Binding-site contacts:
Ligand atom CB contacts residue NAP1 of chain 1.C at 4.0 Å.
Ligand atom CE1 contacts residue NAP1 of chain 1.C at 2.9 Å.
Ligand atom CD2 contacts residue HIS188 of chain 1.A at 3.5 Å.
Ligand atom OH contacts residue SER101 of chain 1.A at 2.0 Å (h-bond).
Ligand atom OXT contacts residue THR131 of chain 1.A at 3.0 Å (h-bond).
Ligand atom CE1 contacts residue SER101 of chain 1.A at 3.8 Å.
Ligand atom O contacts residue THR131 of chain 1.A at 2.1 Å (h-bond).
Ligand atom CZ contacts residue SER101 of chain 1.A at 3.2 Å.
Ligand atom N contacts residue ASP222 of chain 1.A at 3.1 Å (salt-bridge).
Ligand atom CD1 contacts residue NAP1 of chain 1.C at 3.0 Å.
Ligand atom OXT contacts residue GLY128 of chain 1.A at 3.1 Å.
Ligand atom OXT contacts residue PRO129 of chain 1.A at 3.5 Å (h-bond).
Ligand atom O contacts residue PHE127 of chain 1.A at 3.6 Å.
Ligand atom CZ contacts residue HIS124 of chain 1.A at 3.7 Å.
Ligand atom CD2 contacts residue ASP222 of chain 1.A at 3.7 Å.
Ligand atom CD1 contacts residue GLN184 of chain 1.A at 3.9 Å.
Ligand atom C contacts residue GLN130 of chain 1.A at 3.9 Å.
Ligand atom CE1 contacts residue GLN184 of chain 1.A at 3.3 Å.
Ligand atom N contacts residue NAP1 of chain 1.C at 2.7 Å (h-bond).
Ligand atom CE2 contacts residue LEU226 of chain 1.A at 3.9 Å (hydrophobic).
Ligand atom CA contacts residue ASP222 of chain 1.A at 3.9 Å.
Ligand atom OXT contacts residue NAP1 of chain 1.C at 4.0 Å.
Ligand atom CE2 contacts residue HIS188 of chain 1.A at 3.6 Å.
Ligand atom CG contacts residue NAP1 of chain 1.C at 3.9 Å.
Ligand atom CZ contacts residue GLN184 of chain 1.A at 2.5 Å.
Ligand atom OH contacts residue HIS124 of chain 1.A at 3.6 Å (h-bond).
Ligand atom CA contacts residue NAP1 of chain 1.C at 3.7 Å.
Ligand atom O contacts residue GLY128 of chain 1.A at 3.1 Å (h-bond).
Ligand atom N contacts residue GLN130 of chain 1.A at 3.5 Å (h-bond).
Ligand atom CE2 contacts residue GLN184 of chain 1.A at 2.3 Å.
Ligand atom C contacts residue THR131 of chain 1.A at 3.1 Å.
Ligand atom CD2 contacts residue GLN184 of chain 1.A at 3.0 Å.
Ligand atom CZ contacts residue NAP1 of chain 1.C at 3.9 Å.
Ligand atom OH contacts residue GLN184 of chain 1.A at 2.7 Å (h-bond).
Ligand atom OXT contacts residue GLN130 of chain 1.A at 2.7 Å (h-bond).
Ligand atom CE1 contacts residue HIS124 of chain 1.A at 3.3 Å.
Ligand atom C contacts residue NAP1 of chain 1.C at 3.9 Å.
Ligand atom CG contacts residue GLN184 of chain 1.A at 3.8 Å.
Ligand atom OH contacts residue LEU226 of chain 1.A at 3.9 Å.
Ligand atom C contacts residue GLY128 of chain 1.A at 3.4 Å.

A protein and the small-molecule ligand that binds it are described below.
Small molecule (SMILES): N[C@@H](Cc1ccc(O)cc1)C(=O)O

Sequence of chain 1.A:
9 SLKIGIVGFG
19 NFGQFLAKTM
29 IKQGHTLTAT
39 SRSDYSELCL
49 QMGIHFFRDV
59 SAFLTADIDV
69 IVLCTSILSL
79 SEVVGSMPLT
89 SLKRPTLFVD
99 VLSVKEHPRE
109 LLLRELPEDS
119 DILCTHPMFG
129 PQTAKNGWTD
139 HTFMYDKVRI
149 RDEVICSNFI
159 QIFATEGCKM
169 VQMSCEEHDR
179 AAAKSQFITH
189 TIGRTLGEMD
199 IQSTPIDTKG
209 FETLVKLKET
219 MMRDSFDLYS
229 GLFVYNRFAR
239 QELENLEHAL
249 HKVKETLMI